A protein and the small-molecule ligand that binds it are described below.
Small molecule (SMILES): CCCCCCCCCCO[C@@H]1O[C@H](CO)[C@@H](O[C@H]2O[C@H](CO)[C@@H](O)[C@H](O)[C@H]2O)[C@H](O)[C@H]1O

Sequence of chain 1.Q:
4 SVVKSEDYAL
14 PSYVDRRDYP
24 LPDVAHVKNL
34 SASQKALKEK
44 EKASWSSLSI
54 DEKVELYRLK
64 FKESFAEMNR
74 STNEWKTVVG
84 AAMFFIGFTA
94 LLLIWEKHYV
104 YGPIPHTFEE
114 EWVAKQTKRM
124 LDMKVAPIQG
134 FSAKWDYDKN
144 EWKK

Sequence of chain 1.N:
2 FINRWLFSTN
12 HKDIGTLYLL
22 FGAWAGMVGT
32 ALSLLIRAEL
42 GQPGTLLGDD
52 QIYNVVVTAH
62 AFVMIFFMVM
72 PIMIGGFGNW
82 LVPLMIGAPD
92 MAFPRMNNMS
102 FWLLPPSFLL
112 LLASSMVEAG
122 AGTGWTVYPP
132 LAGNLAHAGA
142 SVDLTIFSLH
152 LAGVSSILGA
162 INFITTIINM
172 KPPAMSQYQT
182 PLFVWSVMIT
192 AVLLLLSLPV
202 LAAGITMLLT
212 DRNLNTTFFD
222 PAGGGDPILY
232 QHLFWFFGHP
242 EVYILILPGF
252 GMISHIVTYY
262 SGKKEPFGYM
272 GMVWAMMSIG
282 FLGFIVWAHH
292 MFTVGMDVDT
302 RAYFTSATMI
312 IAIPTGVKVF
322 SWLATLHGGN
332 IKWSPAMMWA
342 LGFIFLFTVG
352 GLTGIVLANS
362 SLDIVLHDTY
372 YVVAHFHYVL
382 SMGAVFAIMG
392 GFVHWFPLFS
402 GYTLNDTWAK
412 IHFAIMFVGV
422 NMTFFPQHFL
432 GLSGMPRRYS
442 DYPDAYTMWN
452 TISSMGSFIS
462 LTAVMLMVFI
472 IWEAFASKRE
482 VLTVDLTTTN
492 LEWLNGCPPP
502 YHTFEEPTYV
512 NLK

Sequence of chain 1.Y:
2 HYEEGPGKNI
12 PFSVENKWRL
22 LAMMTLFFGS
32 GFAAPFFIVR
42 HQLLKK

Sequence of chain 1.Z:
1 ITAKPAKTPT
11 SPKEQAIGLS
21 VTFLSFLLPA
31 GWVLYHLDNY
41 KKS

Binding-site contacts:
Ligand atom C37 contacts residue ALA30 of chain 1.Z at 4.1 Å (hydrophobic).
Ligand atom C37 contacts residue LEU34 of chain 1.Z at 4.0 Å (hydrophobic).
Ligand atom C57 contacts residue TYR35 of chain 1.Z at 3.9 Å (hydrophobic).
Ligand atom C31 contacts residue TRP98 of chain 1.Q at 3.8 Å (hydrophobic).
Ligand atom O3 contacts residue HIS36 of chain 1.Z at 3.2 Å.
Ligand atom O16 contacts residue GLY31 of chain 1.Z at 3.8 Å.
Ligand atom C19 contacts residue GLY31 of chain 1.Z at 4.1 Å.
Ligand atom C43 contacts residue PHE459 of chain 1.N at 3.9 Å (hydrophobic).
Ligand atom C1 contacts residue GLY31 of chain 1.Z at 3.9 Å.
Ligand atom C28 contacts residue TRP98 of chain 1.Q at 4.1 Å (hydrophobic).
Ligand atom C1 contacts residue TRP32 of chain 1.Z at 3.6 Å (hydrophobic).
Ligand atom C57 contacts residue TRP98 of chain 1.Q at 3.7 Å (hydrophobic).
Ligand atom O1 contacts residue TYR35 of chain 1.Z at 3.1 Å.
Ligand atom C5 contacts residue TYR35 of chain 1.Z at 3.9 Å (hydrophobic).
Ligand atom C10 contacts residue TYR35 of chain 1.Z at 3.5 Å (hydrophobic).
Ligand atom C25 contacts residue LEU95 of chain 1.Q at 3.8 Å (hydrophobic).
Ligand atom C40 contacts residue LEU462 of chain 1.N at 4.0 Å (hydrophobic).
Ligand atom C6 contacts residue LEU28 of chain 1.Z at 4.1 Å (hydrophobic).
Ligand atom C19 contacts residue TRP98 of chain 1.Q at 4.1 Å (hydrophobic).
Ligand atom C34 contacts residue PHE459 of chain 1.N at 3.9 Å (hydrophobic).
Ligand atom O55 contacts residue TRP32 of chain 1.Z at 3.2 Å.
Ligand atom O3 contacts residue TRP32 of chain 1.Z at 3.8 Å.
Ligand atom O49 contacts residue TRP32 of chain 1.Z at 3.7 Å.
Ligand atom C28 contacts residue LEU27 of chain 1.Z at 3.9 Å (hydrophobic).
Ligand atom C18 contacts residue TRP98 of chain 1.Q at 3.8 Å (hydrophobic).
Ligand atom C11 contacts residue TYR35 of chain 1.Z at 3.9 Å (hydrophobic).
Ligand atom O61 contacts residue TRP98 of chain 1.Q at 2.9 Å (h-bond).
Ligand atom C43 contacts residue PHE37 of chain 1.Y at 4.0 Å (hydrophobic).
Ligand atom C43 contacts residue LEU34 of chain 1.Z at 4.0 Å (hydrophobic).
Ligand atom C25 contacts residue TRP98 of chain 1.Q at 3.8 Å (hydrophobic).
Ligand atom O16 contacts residue TRP98 of chain 1.Q at 3.9 Å.
Ligand atom O6 contacts residue TYR35 of chain 1.Z at 3.7 Å.
Ligand atom C19 contacts residue LEU27 of chain 1.Z at 3.5 Å (hydrophobic).
Ligand atom C34 contacts residue LEU27 of chain 1.Z at 4.1 Å (hydrophobic).
Ligand atom O49 contacts residue LEU28 of chain 1.Z at 2.9 Å (h-bond).
Ligand atom C9 contacts residue TYR35 of chain 1.Z at 4.1 Å (hydrophobic).
Ligand atom O61 contacts residue TYR102 of chain 1.Q at 3.6 Å.
Ligand atom O16 contacts residue LEU28 of chain 1.Z at 3.9 Å.
Ligand atom O5 contacts residue TRP98 of chain 1.Q at 3.3 Å.
Ligand atom C1 contacts residue LEU28 of chain 1.Z at 3.9 Å (hydrophobic).